Sequence of chain 1.E:
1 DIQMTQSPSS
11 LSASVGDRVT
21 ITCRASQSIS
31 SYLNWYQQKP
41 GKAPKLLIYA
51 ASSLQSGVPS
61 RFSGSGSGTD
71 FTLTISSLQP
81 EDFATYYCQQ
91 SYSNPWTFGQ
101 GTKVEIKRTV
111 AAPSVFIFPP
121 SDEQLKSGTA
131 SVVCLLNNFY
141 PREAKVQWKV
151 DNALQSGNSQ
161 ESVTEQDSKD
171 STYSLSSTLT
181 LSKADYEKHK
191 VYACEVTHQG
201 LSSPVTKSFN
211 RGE

The protein below binds the small molecule below.
Small molecule (SMILES): CC(=O)N[C@H]1CO[C@H](CO)[C@@H](O[C@@H]2O[C@H](CO)[C@@H](O)[C@H](O)[C@@H]2O)[C@@H]1O

Sequence of chain 1.A:
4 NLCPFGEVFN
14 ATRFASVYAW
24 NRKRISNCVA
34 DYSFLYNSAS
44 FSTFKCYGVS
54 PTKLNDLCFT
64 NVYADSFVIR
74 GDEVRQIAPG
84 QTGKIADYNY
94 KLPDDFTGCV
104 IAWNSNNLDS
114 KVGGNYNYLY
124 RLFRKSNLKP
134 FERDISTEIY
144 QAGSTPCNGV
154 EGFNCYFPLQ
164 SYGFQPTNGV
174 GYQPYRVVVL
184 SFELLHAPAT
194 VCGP

Binding-site contacts:
Ligand atom C8 contacts residue PHE37 of chain 1.A at 3.6 Å (hydrophobic).
Ligand atom O6 contacts residue ASP1 of chain 1.E at 3.4 Å (salt-bridge).
Ligand atom O7 contacts residue ASN13 of chain 1.A at 3.9 Å.
Ligand atom C7 contacts residue GLY9 of chain 1.A at 4.3 Å.
Ligand atom C4 contacts residue ASN13 of chain 1.A at 4.3 Å.
Ligand atom C8 contacts residue PHE12 of chain 1.A at 4.2 Å (hydrophobic).
Ligand atom C2 contacts residue ASN13 of chain 1.A at 2.5 Å.
Ligand atom C6 contacts residue ASP1 of chain 1.E at 4.2 Å.
Ligand atom O7 contacts residue GLY9 of chain 1.A at 4.2 Å.
Ligand atom C1 contacts residue ASN13 of chain 1.A at 1.4 Å.
Ligand atom C8 contacts residue PHE8 of chain 1.A at 4.0 Å (hydrophobic).
Ligand atom C8 contacts residue GLY9 of chain 1.A at 4.2 Å.
Ligand atom O5 contacts residue ASN13 of chain 1.A at 2.4 Å (h-bond).
Ligand atom C5 contacts residue ASN13 of chain 1.A at 3.6 Å.
Ligand atom C7 contacts residue ASN13 of chain 1.A at 3.6 Å.
Ligand atom C3 contacts residue ASN13 of chain 1.A at 3.8 Å.
Ligand atom N2 contacts residue ASN13 of chain 1.A at 3.0 Å (h-bond).